Sequence of chain 1.D:
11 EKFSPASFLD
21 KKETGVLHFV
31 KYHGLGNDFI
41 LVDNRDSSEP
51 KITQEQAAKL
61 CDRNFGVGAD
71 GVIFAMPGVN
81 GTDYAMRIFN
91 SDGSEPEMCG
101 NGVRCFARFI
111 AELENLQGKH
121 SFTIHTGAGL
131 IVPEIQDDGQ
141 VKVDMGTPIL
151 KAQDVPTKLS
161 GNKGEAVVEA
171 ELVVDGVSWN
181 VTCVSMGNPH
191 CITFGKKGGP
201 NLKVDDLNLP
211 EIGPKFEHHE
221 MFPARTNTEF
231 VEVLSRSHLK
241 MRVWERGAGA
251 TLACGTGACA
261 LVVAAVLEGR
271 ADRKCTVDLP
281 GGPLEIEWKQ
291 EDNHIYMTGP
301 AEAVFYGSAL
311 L

The protein below binds the small molecule below.
Small molecule (SMILES): C[C@](N)(CCC[C@H](N)C(=O)O)C(=O)O

Binding-site contacts:
Ligand atom NAB contacts residue ARG246 of chain 1.D at 2.9 Å (salt-bridge).
Ligand atom OAH contacts residue GLY100 of chain 1.D at 3.3 Å (h-bond).
Ligand atom CAP contacts residue ASN227 of chain 1.D at 3.4 Å.
Ligand atom NAB contacts residue ASN90 of chain 1.D at 3.0 Å (h-bond).
Ligand atom CAQ contacts residue GLY100 of chain 1.D at 3.2 Å.
Ligand atom OAE contacts residue ASN227 of chain 1.D at 2.9 Å (h-bond).
Ligand atom CAQ contacts residue CYS99 of chain 1.D at 3.2 Å (hydrophobic).
Ligand atom OAG contacts residue ARG246 of chain 1.D at 2.9 Å (salt-bridge).
Ligand atom NAC contacts residue CYS254 of chain 1.D at 3.3 Å (h-bond).
Ligand atom CAN contacts residue PHE39 of chain 1.D at 3.3 Å (hydrophobic).
Ligand atom CAK contacts residue ASN90 of chain 1.D at 3.6 Å.
Ligand atom OAH contacts residue GLY255 of chain 1.D at 2.8 Å (h-bond).
Ligand atom CAS contacts residue GLU245 of chain 1.D at 3.6 Å.
Ligand atom OAF contacts residue CYS254 of chain 1.D at 3.5 Å (h-bond).
Ligand atom OAG contacts residue PRO96 of chain 1.D at 3.5 Å.
Ligand atom CAK contacts residue PRO96 of chain 1.D at 3.5 Å (hydrophobic).
Ligand atom OAE contacts residue PRO96 of chain 1.D at 3.6 Å.
Ligand atom CAT contacts residue CYS99 of chain 1.D at 2.9 Å (hydrophobic).
Ligand atom OAF contacts residue CYS99 of chain 1.D at 3.3 Å.
Ligand atom CAP contacts residue PRO96 of chain 1.D at 3.5 Å (hydrophobic).
Ligand atom CAJ contacts residue GLU245 of chain 1.D at 3.5 Å.
Ligand atom OAF contacts residue GLY255 of chain 1.D at 3.4 Å (h-bond).
Ligand atom CAN contacts residue CYS99 of chain 1.D at 1.8 Å (hydrophobic).
Ligand atom CAN contacts residue ASN37 of chain 1.D at 3.3 Å.
Ligand atom CAS contacts residue ASN227 of chain 1.D at 3.3 Å.
Ligand atom CAQ contacts residue GLY255 of chain 1.D at 3.4 Å.
Ligand atom OAE contacts residue ASN188 of chain 1.D at 2.9 Å (h-bond).
Ligand atom OAF contacts residue THR256 of chain 1.D at 2.8 Å (h-bond).
Ligand atom NAB contacts residue ASN227 of chain 1.D at 3.5 Å (h-bond).
Ligand atom OAG contacts residue ASN90 of chain 1.D at 2.9 Å (h-bond).
Ligand atom NAC contacts residue GLU245 of chain 1.D at 2.8 Å (salt-bridge).
Ligand atom NAB contacts residue GLU245 of chain 1.D at 2.8 Å (salt-bridge).
Ligand atom OAH contacts residue ASN101 of chain 1.D at 2.9 Å (h-bond).
Ligand atom CAP contacts residue ARG246 of chain 1.D at 3.6 Å.
Ligand atom OAH contacts residue ASN37 of chain 1.D at 3.3 Å (h-bond).
Ligand atom OAE contacts residue ARG246 of chain 1.D at 3.0 Å (salt-bridge).
Ligand atom NAC contacts residue ASN37 of chain 1.D at 3.0 Å (h-bond).
Ligand atom CAQ contacts residue CYS254 of chain 1.D at 3.5 Å (hydrophobic).
Ligand atom OAH contacts residue CYS99 of chain 1.D at 3.4 Å (h-bond).
Ligand atom OAF contacts residue GLY100 of chain 1.D at 2.7 Å (h-bond).